Sequence of chain 1.A:
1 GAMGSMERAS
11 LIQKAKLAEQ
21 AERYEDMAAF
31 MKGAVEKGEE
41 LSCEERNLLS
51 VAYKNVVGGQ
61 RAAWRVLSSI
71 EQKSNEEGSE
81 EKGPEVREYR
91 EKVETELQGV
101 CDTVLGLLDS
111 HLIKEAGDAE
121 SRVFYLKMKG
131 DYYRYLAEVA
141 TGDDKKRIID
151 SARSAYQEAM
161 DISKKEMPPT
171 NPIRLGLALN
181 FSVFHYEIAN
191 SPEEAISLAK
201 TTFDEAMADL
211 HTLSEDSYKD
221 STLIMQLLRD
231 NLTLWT

Binding-site contacts:
Ligand atom O3P contacts residue ARG134 of chain 1.A at 2.9 Å (salt-bridge).
Ligand atom CG2 contacts residue VAL183 of chain 1.A at 3.7 Å (hydrophobic).
Ligand atom C contacts residue ASN231 of chain 1.A at 3.7 Å.
Ligand atom CG2 contacts residue ASN180 of chain 1.A at 3.7 Å.
Ligand atom P contacts residue ARG134 of chain 1.A at 3.8 Å.
Ligand atom CG2 contacts residue ARG134 of chain 1.A at 3.9 Å.
Ligand atom O3P contacts residue TYR135 of chain 1.A at 2.6 Å (h-bond).
Ligand atom CA contacts residue LEU179 of chain 1.A at 3.8 Å (hydrophobic).
Ligand atom O1P contacts residue ARG61 of chain 1.A at 2.9 Å (salt-bridge).
Ligand atom O1P contacts residue LYS54 of chain 1.A at 3.2 Å (salt-bridge).
Ligand atom O contacts residue LYS127 of chain 1.A at 2.8 Å (salt-bridge).
Ligand atom CA contacts residue ASN231 of chain 1.A at 3.5 Å.
Ligand atom O contacts residue ASN231 of chain 1.A at 3.0 Å (h-bond).
Ligand atom CA contacts residue ASN180 of chain 1.A at 3.2 Å.
Ligand atom O contacts residue LEU179 of chain 1.A at 3.5 Å.
Ligand atom O contacts residue LYS54 of chain 1.A at 3.5 Å (salt-bridge).
Ligand atom CA contacts residue ASN231 of chain 1.A at 3.8 Å.
Ligand atom CB contacts residue ASN231 of chain 1.A at 3.6 Å.
Ligand atom O contacts residue ASN180 of chain 1.A at 2.9 Å (h-bond).
Ligand atom CB contacts residue ARG65 of chain 1.A at 3.6 Å.
Ligand atom CG1 contacts residue LEU227 of chain 1.A at 3.5 Å (hydrophobic).
Ligand atom P contacts residue TYR135 of chain 1.A at 3.8 Å.
Ligand atom CG2 contacts residue O0O1 of chain 1.F at 3.8 Å.
Ligand atom O2P contacts residue ARG134 of chain 1.A at 2.8 Å (salt-bridge).
Ligand atom N contacts residue ASN180 of chain 1.A at 3.0 Å (h-bond).
Ligand atom P contacts residue ARG61 of chain 1.A at 3.6 Å.
Ligand atom OXT contacts residue O0O1 of chain 1.F at 3.6 Å.
Ligand atom C contacts residue ASN180 of chain 1.A at 3.6 Å.
Ligand atom O2P contacts residue ARG61 of chain 1.A at 2.9 Å (salt-bridge).
Ligand atom OXT contacts residue LYS54 of chain 1.A at 3.8 Å.
Ligand atom CG2 contacts residue GLY176 of chain 1.A at 3.5 Å.
Ligand atom CG1 contacts residue LEU179 of chain 1.A at 3.8 Å (hydrophobic).
Ligand atom N contacts residue ASN231 of chain 1.A at 2.9 Å (h-bond).
Ligand atom CB contacts residue TRP235 of chain 1.A at 3.9 Å (hydrophobic).
Ligand atom C contacts residue LYS127 of chain 1.A at 3.7 Å.
Ligand atom CG contacts residue VAL183 of chain 1.A at 3.8 Å (hydrophobic).
Ligand atom CB contacts residue ASN231 of chain 1.A at 3.5 Å.
Ligand atom CB contacts residue ASN180 of chain 1.A at 3.2 Å.
Ligand atom O contacts residue VAL183 of chain 1.A at 3.5 Å.
Ligand atom CG1 contacts residue O0O1 of chain 1.F at 3.7 Å.

A small-molecule ligand and the protein it binds are described below.
Small molecule (SMILES): CC(C)[C@H](NC(=O)[C@@H](NC(=O)[C@H](C)NC(=O)[C@@H]1CCCN1C(=O)[C@@H](N)Cc1ccccc1)[C@@H](C)OP(=O)(O)O)C(=O)O